Binding-site contacts:
Ligand atom C3 contacts residue GLU80 of chain 1.B at 4.4 Å.
Ligand atom N2 contacts residue PRO611 of chain 1.B at 4.4 Å.
Ligand atom O7 contacts residue ASN613 of chain 1.B at 3.4 Å (h-bond).
Ligand atom C1 contacts residue ASN613 of chain 1.B at 1.4 Å.
Ligand atom C8 contacts residue ASN613 of chain 1.B at 4.5 Å.
Ligand atom N2 contacts residue ASN613 of chain 1.B at 2.9 Å (h-bond).
Ligand atom O7 contacts residue GLU87 of chain 1.B at 4.2 Å.
Ligand atom C8 contacts residue GLU80 of chain 1.B at 3.6 Å.
Ligand atom C7 contacts residue ARG84 of chain 1.B at 4.0 Å.
Ligand atom C2 contacts residue ASN613 of chain 1.B at 2.4 Å.
Ligand atom N2 contacts residue GLU80 of chain 1.B at 4.0 Å.
Ligand atom O7 contacts residue ARG84 of chain 1.B at 3.4 Å.
Ligand atom C8 contacts residue PRO611 of chain 1.B at 4.3 Å (hydrophobic).
Ligand atom O3 contacts residue GLU80 of chain 1.B at 3.3 Å (salt-bridge).
Ligand atom O5 contacts residue ASN613 of chain 1.B at 2.3 Å (h-bond).
Ligand atom C8 contacts residue ALA83 of chain 1.B at 3.8 Å (hydrophobic).
Ligand atom C8 contacts residue ARG84 of chain 1.B at 3.8 Å.
Ligand atom C4 contacts residue ASN613 of chain 1.B at 4.2 Å.
Ligand atom C3 contacts residue ASN613 of chain 1.B at 3.8 Å.
Ligand atom C7 contacts residue GLU80 of chain 1.B at 4.0 Å.
Ligand atom C7 contacts residue ASN613 of chain 1.B at 3.4 Å.
Ligand atom C5 contacts residue ASN613 of chain 1.B at 3.6 Å.

The protein below binds the small molecule below.
Small molecule (SMILES): CC(=O)N[C@@H]1[C@@H](O)[C@H](O)[C@@H](CO)O[C@H]1O

Sequence of chain 1.B:
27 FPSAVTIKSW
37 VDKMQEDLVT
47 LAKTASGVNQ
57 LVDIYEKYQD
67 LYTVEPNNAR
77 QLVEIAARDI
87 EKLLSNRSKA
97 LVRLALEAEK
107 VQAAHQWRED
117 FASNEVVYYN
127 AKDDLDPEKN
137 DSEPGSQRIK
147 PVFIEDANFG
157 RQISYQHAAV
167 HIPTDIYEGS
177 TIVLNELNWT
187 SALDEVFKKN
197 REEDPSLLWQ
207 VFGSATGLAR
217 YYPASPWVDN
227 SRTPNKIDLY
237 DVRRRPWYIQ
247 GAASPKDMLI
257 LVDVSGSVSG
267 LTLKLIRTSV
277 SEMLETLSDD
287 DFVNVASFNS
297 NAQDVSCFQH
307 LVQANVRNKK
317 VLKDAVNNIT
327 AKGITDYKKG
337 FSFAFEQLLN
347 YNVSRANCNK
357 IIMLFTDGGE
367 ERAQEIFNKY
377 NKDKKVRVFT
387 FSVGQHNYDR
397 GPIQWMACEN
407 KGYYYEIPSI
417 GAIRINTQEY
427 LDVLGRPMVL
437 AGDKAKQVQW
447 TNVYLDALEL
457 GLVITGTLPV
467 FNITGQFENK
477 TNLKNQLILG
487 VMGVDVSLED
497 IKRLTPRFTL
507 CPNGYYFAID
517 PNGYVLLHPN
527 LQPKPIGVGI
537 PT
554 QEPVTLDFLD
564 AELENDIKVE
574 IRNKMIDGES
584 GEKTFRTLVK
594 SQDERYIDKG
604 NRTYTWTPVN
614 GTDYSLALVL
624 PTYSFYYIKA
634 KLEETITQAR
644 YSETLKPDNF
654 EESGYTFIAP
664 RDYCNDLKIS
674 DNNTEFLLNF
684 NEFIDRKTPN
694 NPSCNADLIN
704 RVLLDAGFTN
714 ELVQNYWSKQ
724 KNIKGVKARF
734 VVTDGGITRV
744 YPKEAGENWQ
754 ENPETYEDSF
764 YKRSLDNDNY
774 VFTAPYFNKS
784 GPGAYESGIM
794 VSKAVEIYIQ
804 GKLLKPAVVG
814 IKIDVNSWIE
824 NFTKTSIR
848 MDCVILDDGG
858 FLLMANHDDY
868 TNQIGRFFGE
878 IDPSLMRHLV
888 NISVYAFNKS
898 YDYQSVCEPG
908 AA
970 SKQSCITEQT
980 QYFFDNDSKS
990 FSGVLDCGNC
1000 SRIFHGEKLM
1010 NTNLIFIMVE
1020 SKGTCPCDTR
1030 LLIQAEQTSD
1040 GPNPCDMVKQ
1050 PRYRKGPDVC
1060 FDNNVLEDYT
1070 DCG